Sequence of chain 1.B:
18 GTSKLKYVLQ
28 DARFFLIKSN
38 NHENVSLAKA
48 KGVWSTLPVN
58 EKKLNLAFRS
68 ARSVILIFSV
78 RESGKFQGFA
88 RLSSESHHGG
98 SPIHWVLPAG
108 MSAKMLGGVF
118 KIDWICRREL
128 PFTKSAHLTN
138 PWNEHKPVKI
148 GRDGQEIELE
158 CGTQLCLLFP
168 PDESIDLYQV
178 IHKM

The protein below binds the small molecule below.
Small molecule (SMILES): CN(CC1=NC(=O)NC(=O)C1)Cc1ccco1

Binding-site contacts:
Ligand atom C14 contacts residue TRP51 of chain 1.B at 3.5 Å (hydrophobic).
Ligand atom O08 contacts residue LEU104 of chain 1.B at 3.8 Å.
Ligand atom C12 contacts residue ARG78 of chain 1.B at 3.5 Å.
Ligand atom O16 contacts residue ASP150 of chain 1.B at 3.8 Å.
Ligand atom O16 contacts residue THR53 of chain 1.B at 3.4 Å.
Ligand atom C11 contacts residue LYS35 of chain 1.B at 3.6 Å.
Ligand atom O16 contacts residue SER52 of chain 1.B at 3.5 Å (h-bond).
Ligand atom C11 contacts residue SER36 of chain 1.B at 3.8 Å.
Ligand atom C14 contacts residue LYS35 of chain 1.B at 3.2 Å.
Ligand atom O08 contacts residue MET108 of chain 1.B at 3.8 Å.
Ligand atom O16 contacts residue LYS35 of chain 1.B at 3.8 Å.
Ligand atom C12 contacts residue ASP150 of chain 1.B at 3.4 Å.
Ligand atom N13 contacts residue LYS35 of chain 1.B at 2.9 Å (salt-bridge).
Ligand atom C01 contacts residue TRP102 of chain 1.B at 3.3 Å (hydrophobic).
Ligand atom C10 contacts residue TRP51 of chain 1.B at 3.5 Å (hydrophobic).
Ligand atom C04 contacts residue LEU113 of chain 1.B at 3.5 Å (hydrophobic).
Ligand atom C03 contacts residue LEU104 of chain 1.B at 3.6 Å (hydrophobic).
Ligand atom C07 contacts residue MET108 of chain 1.B at 3.3 Å (hydrophobic).
Ligand atom C11 contacts residue ASN37 of chain 1.B at 3.5 Å.
Ligand atom O17 contacts residue ASP150 of chain 1.B at 3.3 Å (salt-bridge).
Ligand atom C03 contacts residue LEU113 of chain 1.B at 3.6 Å (hydrophobic).
Ligand atom C12 contacts residue LYS35 of chain 1.B at 3.1 Å.
Ligand atom O08 contacts residue PRO105 of chain 1.B at 3.8 Å.
Ligand atom O17 contacts residue ARG78 of chain 1.B at 2.4 Å (salt-bridge).
Ligand atom O16 contacts residue TRP51 of chain 1.B at 3.1 Å (h-bond).
Ligand atom C05 contacts residue LEU113 of chain 1.B at 3.5 Å (hydrophobic).
Ligand atom C09 contacts residue TRP51 of chain 1.B at 3.7 Å (hydrophobic).
Ligand atom N13 contacts residue ASP150 of chain 1.B at 2.6 Å (salt-bridge).
Ligand atom O17 contacts residue LYS35 of chain 1.B at 3.6 Å (salt-bridge).
Ligand atom C14 contacts residue SER52 of chain 1.B at 3.7 Å.
Ligand atom N02 contacts residue SER52 of chain 1.B at 3.3 Å (h-bond).
Ligand atom C01 contacts residue SER52 of chain 1.B at 3.8 Å.
Ligand atom C09 contacts residue ASN41 of chain 1.B at 3.6 Å.
Ligand atom C14 contacts residue ASP150 of chain 1.B at 3.7 Å.
Ligand atom N15 contacts residue LYS35 of chain 1.B at 3.7 Å.
Ligand atom N15 contacts residue TRP51 of chain 1.B at 3.1 Å.
Ligand atom C09 contacts residue ASN37 of chain 1.B at 3.5 Å.
Ligand atom C03 contacts residue SER52 of chain 1.B at 3.7 Å.
Ligand atom C10 contacts residue LYS35 of chain 1.B at 3.8 Å.
Ligand atom N15 contacts residue SER52 of chain 1.B at 3.1 Å (h-bond).